Sequence of chain 1.A:
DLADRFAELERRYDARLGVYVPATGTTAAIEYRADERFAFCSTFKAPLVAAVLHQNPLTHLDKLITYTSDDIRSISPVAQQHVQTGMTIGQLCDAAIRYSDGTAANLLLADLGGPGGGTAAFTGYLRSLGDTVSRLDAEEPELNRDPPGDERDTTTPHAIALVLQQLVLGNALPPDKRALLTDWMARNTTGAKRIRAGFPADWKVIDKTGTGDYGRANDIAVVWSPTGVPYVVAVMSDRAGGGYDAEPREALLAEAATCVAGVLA

Sequence of chain 1.B:
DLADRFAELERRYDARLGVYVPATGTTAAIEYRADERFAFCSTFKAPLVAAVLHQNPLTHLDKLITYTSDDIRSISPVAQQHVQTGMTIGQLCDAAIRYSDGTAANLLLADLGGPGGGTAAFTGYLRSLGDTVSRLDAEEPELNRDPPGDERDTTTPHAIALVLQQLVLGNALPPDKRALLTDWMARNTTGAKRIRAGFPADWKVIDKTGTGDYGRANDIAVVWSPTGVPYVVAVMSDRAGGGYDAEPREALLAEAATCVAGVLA

Binding-site contacts:
Ligand atom S1 contacts residue ASN146 of chain 1.A at 3.8 Å.
Ligand atom O10 contacts residue GLN82 of chain 1.B at 3.9 Å.
Ligand atom O8 contacts residue SER44 of chain 1.A at 2.2 Å (h-bond).
Ligand atom C7 contacts residue GLU142 of chain 1.A at 3.7 Å.
Ligand atom O8 contacts residue LYS47 of chain 1.A at 2.7 Å (salt-bridge).
Ligand atom O8 contacts residue SER102 of chain 1.A at 3.9 Å.
Ligand atom C5 contacts residue ASN146 of chain 1.A at 3.4 Å.
Ligand atom C7 contacts residue SER102 of chain 1.A at 3.4 Å.
Ligand atom O12 contacts residue ASN146 of chain 1.A at 3.4 Å (h-bond).
Ligand atom O13 contacts residue SER76 of chain 1.A at 2.7 Å (h-bond).
Ligand atom O11 contacts residue PO41 of chain 1.E at 4.0 Å.
Ligand atom S1 contacts residue SER76 of chain 1.A at 3.9 Å.
Ligand atom C7 contacts residue SER44 of chain 1.A at 1.4 Å.
Ligand atom C6 contacts residue PO41 of chain 1.E at 3.1 Å.
Ligand atom N4 contacts residue ASN146 of chain 1.A at 3.4 Å (h-bond).
Ligand atom C2 contacts residue GLN86 of chain 1.B at 3.9 Å.
Ligand atom C6 contacts residue ASN146 of chain 1.A at 3.7 Å.
Ligand atom C20 contacts residue GLN86 of chain 1.B at 3.4 Å.
Ligand atom C14 contacts residue GLY214 of chain 1.A at 3.8 Å.
Ligand atom C5 contacts residue THR213 of chain 1.A at 3.0 Å.
Ligand atom C5 contacts residue PO41 of chain 1.E at 3.3 Å.
Ligand atom C9 contacts residue PO41 of chain 1.E at 4.1 Å.
Ligand atom C14 contacts residue ASP215 of chain 1.A at 3.3 Å.
Ligand atom N4 contacts residue THR213 of chain 1.A at 3.8 Å.
Ligand atom S1 contacts residue ARG147 of chain 1.A at 3.5 Å (salt-bridge).
Ligand atom O13 contacts residue ILE77 of chain 1.A at 3.8 Å.
Ligand atom O11 contacts residue GLN82 of chain 1.B at 4.2 Å.
Ligand atom O12 contacts residue ARG147 of chain 1.A at 2.3 Å (salt-bridge).
Ligand atom C6 contacts residue GLU142 of chain 1.A at 4.1 Å.
Ligand atom C6 contacts residue SER44 of chain 1.A at 2.1 Å.
Ligand atom C5 contacts residue SER44 of chain 1.A at 2.9 Å.
Ligand atom C14 contacts residue GLN86 of chain 1.B at 3.3 Å.
Ligand atom C3 contacts residue THR213 of chain 1.A at 4.0 Å.
Ligand atom C7 contacts residue LYS47 of chain 1.A at 3.2 Å.
Ligand atom C6 contacts residue THR213 of chain 1.A at 4.0 Å.
Ligand atom O8 contacts residue GLU142 of chain 1.A at 2.9 Å (salt-bridge).
Ligand atom O12 contacts residue PRO143 of chain 1.A at 3.2 Å.
Ligand atom O11 contacts residue ILE77 of chain 1.A at 3.3 Å.
Ligand atom C7 contacts residue PO41 of chain 1.E at 3.4 Å.
Ligand atom O10 contacts residue THR213 of chain 1.A at 3.7 Å.

This small molecule binds to this protein.
Small molecule (SMILES): CC(C)([C@@H](N/C=C/C=O)C(=O)O)[S@@](=O)O